Sequence of chain 1.A:
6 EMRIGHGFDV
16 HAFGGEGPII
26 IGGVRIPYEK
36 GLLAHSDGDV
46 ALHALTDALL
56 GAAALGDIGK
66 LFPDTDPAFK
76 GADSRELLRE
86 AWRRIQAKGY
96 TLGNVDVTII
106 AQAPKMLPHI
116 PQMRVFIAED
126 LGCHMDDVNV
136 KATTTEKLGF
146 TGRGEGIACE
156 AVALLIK

Sequence of chain 2.A:
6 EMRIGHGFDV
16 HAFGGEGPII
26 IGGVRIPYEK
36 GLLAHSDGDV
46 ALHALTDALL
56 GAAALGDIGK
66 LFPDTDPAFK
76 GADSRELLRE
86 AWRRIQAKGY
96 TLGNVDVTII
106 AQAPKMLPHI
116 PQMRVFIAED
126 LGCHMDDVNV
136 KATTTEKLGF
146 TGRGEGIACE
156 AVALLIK

Sequence of chain 3.A:
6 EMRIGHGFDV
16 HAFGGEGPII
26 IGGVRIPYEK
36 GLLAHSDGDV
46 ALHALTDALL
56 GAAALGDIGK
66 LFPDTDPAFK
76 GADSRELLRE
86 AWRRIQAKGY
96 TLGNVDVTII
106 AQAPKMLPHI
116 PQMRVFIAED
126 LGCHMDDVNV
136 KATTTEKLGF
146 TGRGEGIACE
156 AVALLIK

This protein binds this small molecule.
Small molecule (SMILES): CC(C)=CCC/C(C)=C/CO[P](=O)(O)OP(=O)(O)O

Binding-site contacts:
Ligand atom O3B contacts residue GPP1 of chain 2.F at 0.5 Å (h-bond).
Ligand atom O2B contacts residue ARG148 of chain 1.A at 2.2 Å (salt-bridge).
Ligand atom C6 contacts residue GPP1 of chain 2.F at 1.3 Å.
Ligand atom PB contacts residue GPP1 of chain 3.F at 0.8 Å.
Ligand atom PB contacts residue GPP1 of chain 2.F at 0.9 Å.
Ligand atom O1 contacts residue GPP1 of chain 3.F at 0.9 Å (h-bond).
Ligand atom C7 contacts residue GPP1 of chain 2.F at 0.2 Å.
Ligand atom O2A contacts residue GPP1 of chain 2.F at 0.6 Å (h-bond).
Ligand atom C4 contacts residue GPP1 of chain 2.F at 2.6 Å.
Ligand atom C10 contacts residue GPP1 of chain 2.F at 2.1 Å.
Ligand atom O2A contacts residue GPP1 of chain 3.F at 0.7 Å (h-bond).
Ligand atom O1B contacts residue GPP1 of chain 2.F at 0.7 Å (h-bond).
Ligand atom C3 contacts residue GPP1 of chain 3.F at 1.2 Å.
Ligand atom C9 contacts residue GPP1 of chain 2.F at 0.2 Å.
Ligand atom C5 contacts residue GPP1 of chain 3.F at 1.4 Å.
Ligand atom C7 contacts residue GPP1 of chain 3.F at 1.9 Å.
Ligand atom C2 contacts residue GPP1 of chain 2.F at 0.1 Å.
Ligand atom O3A contacts residue GPP1 of chain 2.F at 0.7 Å (h-bond).
Ligand atom PA contacts residue GPP1 of chain 3.F at 0.5 Å.
Ligand atom C8 contacts residue GPP1 of chain 3.F at 0.8 Å.
Ligand atom O1A contacts residue GPP1 of chain 3.F at 0.6 Å (h-bond).
Ligand atom C1 contacts residue GPP1 of chain 3.F at 1.0 Å.
Ligand atom O1A contacts residue GPP1 of chain 2.F at 0.7 Å (h-bond).
Ligand atom PA contacts residue GPP1 of chain 2.F at 0.5 Å.
Ligand atom C8 contacts residue GPP1 of chain 2.F at 0.8 Å.
Ligand atom O2B contacts residue GPP1 of chain 2.F at 0.6 Å (h-bond).
Ligand atom C9 contacts residue GPP1 of chain 3.F at 0.2 Å.
Ligand atom O3B contacts residue ARG148 of chain 2.A at 1.7 Å (salt-bridge).
Ligand atom O1 contacts residue GPP1 of chain 2.F at 0.9 Å (h-bond).
Ligand atom C5 contacts residue GPP1 of chain 2.F at 1.4 Å.
Ligand atom O3B contacts residue GPP1 of chain 3.F at 0.7 Å (h-bond).
Ligand atom C3 contacts residue GPP1 of chain 2.F at 1.3 Å.
Ligand atom C1 contacts residue GPP1 of chain 2.F at 1.0 Å.
Ligand atom C10 contacts residue GPP1 of chain 3.F at 0.2 Å.
Ligand atom O3A contacts residue GPP1 of chain 3.F at 0.7 Å (h-bond).
Ligand atom C2 contacts residue GPP1 of chain 3.F at 0.1 Å.
Ligand atom O1B contacts residue ARG148 of chain 3.A at 2.3 Å (salt-bridge).
Ligand atom O2B contacts residue GPP1 of chain 3.F at 0.5 Å (h-bond).
Ligand atom C4 contacts residue GPP1 of chain 3.F at 2.5 Å.
Ligand atom O1B contacts residue GPP1 of chain 3.F at 0.6 Å (h-bond).